Binding-site contacts:
Ligand atom N1 contacts residue GLY424 of chain 1.F at 3.5 Å (h-bond).
Ligand atom C1' contacts residue PRO416 of chain 1.F at 4.5 Å (hydrophobic).
Ligand atom C6 contacts residue PRO416 of chain 1.F at 3.0 Å (hydrophobic).
Ligand atom C6 contacts residue GLY424 of chain 1.F at 4.5 Å.
Ligand atom C5 contacts residue PRO416 of chain 1.F at 3.6 Å (hydrophobic).
Ligand atom C8 contacts residue PRO200 of chain 1.F at 4.4 Å (hydrophobic).
Ligand atom N6 contacts residue SER417 of chain 1.F at 3.8 Å.
Ligand atom C4 contacts residue PRO200 of chain 1.F at 4.1 Å (hydrophobic).
Ligand atom O3P contacts residue PRO200 of chain 1.F at 3.9 Å.
Ligand atom N9 contacts residue PRO200 of chain 1.F at 4.4 Å.
Ligand atom N3 contacts residue PRO200 of chain 1.F at 4.2 Å.
Ligand atom P contacts residue PRO200 of chain 1.F at 4.5 Å.
Ligand atom N1 contacts residue PRO200 of chain 1.F at 4.1 Å.
Ligand atom C2 contacts residue PRO200 of chain 1.F at 4.1 Å (hydrophobic).
Ligand atom N3 contacts residue PRO416 of chain 1.F at 4.1 Å.
Ligand atom N6 contacts residue PRO200 of chain 1.F at 4.4 Å.
Ligand atom N7 contacts residue PRO416 of chain 1.F at 4.4 Å.
Ligand atom N6 contacts residue GLY424 of chain 1.F at 3.8 Å.
Ligand atom N7 contacts residue SER417 of chain 1.F at 4.4 Å.
Ligand atom C8 contacts residue HIS415 of chain 1.F at 3.6 Å.
Ligand atom C2 contacts residue GLY424 of chain 1.F at 4.1 Å.
Ligand atom O1P contacts residue PRO200 of chain 1.F at 4.1 Å.
Ligand atom C5 contacts residue PRO200 of chain 1.F at 3.8 Å (hydrophobic).
Ligand atom N6 contacts residue VAL199 of chain 1.F at 4.5 Å.
Ligand atom O3P contacts residue LYS198 of chain 1.F at 4.5 Å.
Ligand atom C6 contacts residue VAL199 of chain 1.F at 4.3 Å (hydrophobic).
Ligand atom C2 contacts residue PRO416 of chain 1.F at 3.9 Å (hydrophobic).
Ligand atom C6 contacts residue PRO200 of chain 1.F at 4.0 Å (hydrophobic).
Ligand atom C2 contacts residue VAL199 of chain 1.F at 4.2 Å (hydrophobic).
Ligand atom C4 contacts residue PRO416 of chain 1.F at 4.0 Å (hydrophobic).
Ligand atom N6 contacts residue PRO416 of chain 1.F at 3.1 Å (h-bond).
Ligand atom N9 contacts residue PRO416 of chain 1.F at 4.2 Å.
Ligand atom C6 contacts residue SER417 of chain 1.F at 4.5 Å.
Ligand atom N1 contacts residue VAL199 of chain 1.F at 3.7 Å.
Ligand atom N7 contacts residue PRO200 of chain 1.F at 4.0 Å.
Ligand atom N1 contacts residue PRO416 of chain 1.F at 3.2 Å (h-bond).
Ligand atom N7 contacts residue ASN394 of chain 1.F at 4.3 Å.
Ligand atom C2' contacts residue HIS415 of chain 1.F at 3.9 Å.
Ligand atom N7 contacts residue HIS415 of chain 1.F at 3.8 Å.

This small molecule binds to this protein.
Small molecule (SMILES): Nc1ncnc2c1ncn2[C@H]1C[C@H](O)[C@@H](COP(=O)(O)O)O1

Sequence of chain 1.F:
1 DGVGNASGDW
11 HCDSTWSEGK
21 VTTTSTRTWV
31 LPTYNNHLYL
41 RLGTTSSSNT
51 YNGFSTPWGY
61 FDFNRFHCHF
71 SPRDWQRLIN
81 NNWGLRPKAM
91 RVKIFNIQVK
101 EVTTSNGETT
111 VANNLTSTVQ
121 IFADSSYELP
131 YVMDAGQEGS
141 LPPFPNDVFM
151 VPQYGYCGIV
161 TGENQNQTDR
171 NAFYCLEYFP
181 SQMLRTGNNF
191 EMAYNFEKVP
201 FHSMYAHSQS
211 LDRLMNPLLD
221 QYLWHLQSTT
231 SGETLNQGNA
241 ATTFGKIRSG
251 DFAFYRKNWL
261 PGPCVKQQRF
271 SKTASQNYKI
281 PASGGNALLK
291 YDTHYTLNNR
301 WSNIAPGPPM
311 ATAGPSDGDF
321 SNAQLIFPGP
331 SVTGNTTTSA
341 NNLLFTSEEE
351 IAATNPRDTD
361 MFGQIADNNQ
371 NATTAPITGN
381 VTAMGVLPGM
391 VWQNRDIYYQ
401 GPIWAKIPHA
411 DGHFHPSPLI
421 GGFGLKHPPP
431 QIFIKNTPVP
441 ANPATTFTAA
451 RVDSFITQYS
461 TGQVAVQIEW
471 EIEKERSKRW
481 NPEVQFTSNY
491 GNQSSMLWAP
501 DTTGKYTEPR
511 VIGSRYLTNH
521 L